Sequence of chain 11.A:
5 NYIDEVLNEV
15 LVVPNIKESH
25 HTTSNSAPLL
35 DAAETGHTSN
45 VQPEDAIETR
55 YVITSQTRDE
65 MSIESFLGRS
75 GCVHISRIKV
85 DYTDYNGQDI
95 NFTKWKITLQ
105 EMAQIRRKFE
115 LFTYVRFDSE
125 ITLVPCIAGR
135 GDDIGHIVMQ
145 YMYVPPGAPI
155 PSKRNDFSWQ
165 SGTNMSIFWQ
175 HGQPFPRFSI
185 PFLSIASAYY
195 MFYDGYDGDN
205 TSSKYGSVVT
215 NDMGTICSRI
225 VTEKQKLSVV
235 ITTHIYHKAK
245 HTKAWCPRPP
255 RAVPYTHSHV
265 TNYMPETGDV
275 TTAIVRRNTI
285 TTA

This protein binds this small molecule.
Small molecule (SMILES): OC[C@H]1O[C@@](CO)(O[C@H]2O[C@H](CO)[C@@H](O)[C@H](O)[C@H]2O)[C@@H](O)[C@@H]1O

Binding-site contacts:
Ligand atom O3 contacts residue ILE101 of chain 11.A at 3.5 Å.
Ligand atom C2 contacts residue MET217 of chain 11.A at 3.5 Å (hydrophobic).
Ligand atom O6 contacts residue LEU103 of chain 11.A at 3.3 Å.
Ligand atom O1 contacts residue GLN104 of chain 11.A at 3.9 Å.
Ligand atom O5 contacts residue THR102 of chain 11.A at 3.6 Å.
Ligand atom O5 contacts residue LEU103 of chain 11.A at 3.3 Å.
Ligand atom O6 contacts residue HIS241 of chain 11.A at 4.0 Å.
Ligand atom O4 contacts residue ILE101 of chain 11.A at 4.0 Å.
Ligand atom C6 contacts residue THR102 of chain 11.A at 1.9 Å.
Ligand atom O6 contacts residue THR102 of chain 11.A at 2.4 Å.
Ligand atom O4 contacts residue HIS263 of chain 11.A at 2.6 Å.
Ligand atom O6 contacts residue ILE101 of chain 11.A at 2.1 Å (h-bond).
Ligand atom O4 contacts residue THR102 of chain 11.A at 3.8 Å.
Ligand atom C5 contacts residue LEU103 of chain 11.A at 3.0 Å (hydrophobic).
Ligand atom C3 contacts residue ASN215 of chain 11.A at 3.5 Å.
Ligand atom O3 contacts residue TYR194 of chain 11.A at 3.9 Å.
Ligand atom O3 contacts residue ASN215 of chain 11.A at 2.1 Å.
Ligand atom O2 contacts residue TYR193 of chain 11.A at 3.9 Å.
Ligand atom C3 contacts residue MET217 of chain 11.A at 3.2 Å (hydrophobic).
Ligand atom O2 contacts residue ASN215 of chain 11.A at 3.5 Å.
Ligand atom O6 contacts residue LEU103 of chain 11.A at 4.0 Å.
Ligand atom C1 contacts residue MET195 of chain 11.A at 3.2 Å (hydrophobic).
Ligand atom C5 contacts residue LEU103 of chain 11.A at 3.5 Å (hydrophobic).
Ligand atom C6 contacts residue ILE101 of chain 11.A at 3.2 Å (hydrophobic).
Ligand atom O4 contacts residue ASN215 of chain 11.A at 3.4 Å (h-bond).
Ligand atom C6 contacts residue HIS241 of chain 11.A at 3.7 Å.
Ligand atom C6 contacts residue LEU103 of chain 11.A at 2.7 Å (hydrophobic).
Ligand atom C4 contacts residue HIS263 of chain 11.A at 3.7 Å.
Ligand atom C5 contacts residue HIS263 of chain 11.A at 3.9 Å.
Ligand atom O1 contacts residue TYR194 of chain 11.A at 3.8 Å.
Ligand atom C2 contacts residue TYR193 of chain 11.A at 3.8 Å (hydrophobic).
Ligand atom O5 contacts residue LEU103 of chain 11.A at 3.0 Å (h-bond).
Ligand atom C5 contacts residue THR102 of chain 11.A at 2.8 Å.
Ligand atom O3 contacts residue MET217 of chain 11.A at 2.5 Å (h-bond).
Ligand atom O1 contacts residue MET195 of chain 11.A at 3.8 Å.
Ligand atom C4 contacts residue THR102 of chain 11.A at 3.9 Å.
Ligand atom C6 contacts residue LEU103 of chain 11.A at 3.2 Å (hydrophobic).
Ligand atom C4 contacts residue ASN215 of chain 11.A at 4.0 Å.
Ligand atom O2 contacts residue MET195 of chain 11.A at 3.6 Å.
Ligand atom O2 contacts residue MET217 of chain 11.A at 3.3 Å (h-bond).